This protein binds this small molecule.
Small molecule (SMILES): O=c1ccn([C@@H]2O[C@H](CO[P](=O)(O)O[P](=O)(O)O[C@H]3O[C@H](CO)[C@@H](O)[C@H](O)[C@H]3O)[C@@H](O)[C@H]2O)c(=O)[nH]1

Sequence of chain 1.A:
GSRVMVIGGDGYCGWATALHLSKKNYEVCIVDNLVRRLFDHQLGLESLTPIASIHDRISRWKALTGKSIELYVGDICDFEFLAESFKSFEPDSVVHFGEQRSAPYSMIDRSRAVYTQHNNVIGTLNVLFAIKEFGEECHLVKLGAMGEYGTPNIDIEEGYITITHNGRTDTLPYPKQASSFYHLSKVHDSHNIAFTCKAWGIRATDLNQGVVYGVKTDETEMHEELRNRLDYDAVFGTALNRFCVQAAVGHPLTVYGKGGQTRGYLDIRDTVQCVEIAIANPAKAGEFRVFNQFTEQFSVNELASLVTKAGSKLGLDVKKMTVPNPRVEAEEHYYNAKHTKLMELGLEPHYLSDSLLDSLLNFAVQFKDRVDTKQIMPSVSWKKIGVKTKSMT

Binding-site contacts:
Ligand atom O1A contacts residue USQ1 of chain 1.F at 0.0 Å (h-bond).
Ligand atom O2 contacts residue USQ1 of chain 1.F at 0.0 Å (h-bond).
Ligand atom O2' contacts residue USQ1 of chain 1.F at 0.0 Å (h-bond).
Ligand atom C4 contacts residue USQ1 of chain 1.F at 0.0 Å.
Ligand atom C5' contacts residue USQ1 of chain 1.F at 0.0 Å.
Ligand atom C4' contacts residue USQ1 of chain 1.F at 0.0 Å.
Ligand atom O5C contacts residue USQ1 of chain 1.F at 0.0 Å (h-bond).
Ligand atom O2C contacts residue GLU339 of chain 1.A at 2.7 Å (salt-bridge).
Ligand atom O5' contacts residue USQ1 of chain 1.F at 0.0 Å (h-bond).
Ligand atom O4' contacts residue USQ1 of chain 1.F at 0.0 Å (h-bond).
Ligand atom O3C contacts residue GLU339 of chain 1.A at 2.7 Å (salt-bridge).
Ligand atom C3' contacts residue USQ1 of chain 1.F at 0.0 Å.
Ligand atom C2C contacts residue USQ1 of chain 1.F at 0.0 Å.
Ligand atom C2' contacts residue USQ1 of chain 1.F at 0.0 Å.
Ligand atom C1' contacts residue USQ1 of chain 1.F at 0.0 Å.
Ligand atom C1C contacts residue USQ1 of chain 1.F at 0.0 Å.
Ligand atom O2A contacts residue USQ1 of chain 1.F at 0.0 Å (h-bond).
Ligand atom PB contacts residue USQ1 of chain 1.F at 0.0 Å.
Ligand atom O3B contacts residue USQ1 of chain 1.F at 0.0 Å (h-bond).
Ligand atom O2C contacts residue USQ1 of chain 1.F at 0.0 Å (h-bond).
Ligand atom O2A contacts residue ALA249 of chain 1.A at 2.7 Å (h-bond).
Ligand atom O4C contacts residue USQ1 of chain 1.F at 0.0 Å (h-bond).
Ligand atom O3A contacts residue USQ1 of chain 1.F at 0.0 Å (h-bond).
Ligand atom O2B contacts residue USQ1 of chain 1.F at 0.0 Å (h-bond).
Ligand atom O1B contacts residue USQ1 of chain 1.F at 0.0 Å (h-bond).
Ligand atom PA contacts residue USQ1 of chain 1.F at 0.0 Å.
Ligand atom C2 contacts residue USQ1 of chain 1.F at 0.0 Å.
Ligand atom C6 contacts residue USQ1 of chain 1.F at 0.0 Å.
Ligand atom C5 contacts residue USQ1 of chain 1.F at 0.0 Å.
Ligand atom C4C contacts residue USQ1 of chain 1.F at 0.0 Å.
Ligand atom C3C contacts residue USQ1 of chain 1.F at 0.0 Å.
Ligand atom C6' contacts residue USQ1 of chain 1.F at 0.0 Å.
Ligand atom O6' contacts residue USQ1 of chain 1.F at 0.6 Å (h-bond).
Ligand atom C5C contacts residue USQ1 of chain 1.F at 0.0 Å.
Ligand atom O4' contacts residue TYR192 of chain 1.A at 2.7 Å (h-bond).
Ligand atom N3 contacts residue USQ1 of chain 1.F at 0.0 Å (h-bond).
Ligand atom N1 contacts residue USQ1 of chain 1.F at 0.0 Å (h-bond).
Ligand atom O3' contacts residue USQ1 of chain 1.F at 0.0 Å (h-bond).
Ligand atom O3C contacts residue USQ1 of chain 1.F at 0.0 Å (h-bond).
Ligand atom O4 contacts residue USQ1 of chain 1.F at 0.0 Å (h-bond).